Sequence of chain 1.A:
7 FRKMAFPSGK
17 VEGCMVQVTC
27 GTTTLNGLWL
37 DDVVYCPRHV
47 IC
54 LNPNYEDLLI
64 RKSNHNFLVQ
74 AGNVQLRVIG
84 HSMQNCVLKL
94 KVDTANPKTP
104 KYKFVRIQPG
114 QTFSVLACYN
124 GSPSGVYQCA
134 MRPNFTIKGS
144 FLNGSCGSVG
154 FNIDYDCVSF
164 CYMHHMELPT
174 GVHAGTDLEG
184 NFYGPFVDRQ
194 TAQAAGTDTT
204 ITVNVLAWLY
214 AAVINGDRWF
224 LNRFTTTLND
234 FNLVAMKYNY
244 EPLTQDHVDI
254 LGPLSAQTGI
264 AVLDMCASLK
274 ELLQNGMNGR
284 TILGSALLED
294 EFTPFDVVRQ

This protein binds this small molecule.
Small molecule (SMILES): CC(C)C[C@H](NC(=O)OC1CC2(CCN(C#N)CC2)C1)C(=O)N[C@@H](C[C@@H]1CCNC1=O)[C@H](O)S(=O)(=O)O

Binding-site contacts:
Ligand atom N11 contacts residue EQS1 of chain 1.C at 0.2 Å (h-bond).
Ligand atom O26 contacts residue HIS167 of chain 1.A at 2.8 Å (h-bond).
Ligand atom N23 contacts residue EQS1 of chain 1.C at 0.1 Å (h-bond).
Ligand atom C31 contacts residue EQS1 of chain 1.C at 0.0 Å.
Ligand atom C20 contacts residue EQS1 of chain 1.C at 0.2 Å.
Ligand atom C25 contacts residue EQS1 of chain 1.C at 0.3 Å.
Ligand atom C15 contacts residue EQS1 of chain 1.C at 0.1 Å.
Ligand atom C27 contacts residue CYS149 of chain 1.A at 1.8 Å (hydrophobic).
Ligand atom C33 contacts residue EQS1 of chain 1.C at 0.0 Å.
Ligand atom N18 contacts residue EQS1 of chain 1.C at 0.2 Å (h-bond).
Ligand atom C21 contacts residue EQS1 of chain 1.C at 0.1 Å.
Ligand atom C19 contacts residue EQS1 of chain 1.C at 0.2 Å.
Ligand atom O28 contacts residue CYS149 of chain 1.A at 2.6 Å (h-bond).
Ligand atom C08 contacts residue EQS1 of chain 1.C at 0.0 Å.
Ligand atom C32 contacts residue EQS1 of chain 1.C at 0.0 Å.
Ligand atom C14 contacts residue EQS1 of chain 1.C at 0.2 Å.
Ligand atom O09 contacts residue EQS1 of chain 1.C at 0.1 Å (h-bond).
Ligand atom C06 contacts residue EQS1 of chain 1.C at 0.0 Å.
Ligand atom N03 contacts residue EQS1 of chain 1.C at 0.1 Å (h-bond).
Ligand atom C07 contacts residue EQS1 of chain 1.C at 0.0 Å.
Ligand atom O26 contacts residue EQS1 of chain 1.C at 0.2 Å (h-bond).
Ligand atom C02 contacts residue EQS1 of chain 1.C at 0.1 Å.
Ligand atom C24 contacts residue EQS1 of chain 1.C at 0.2 Å.
Ligand atom O09 contacts residue GLN193 of chain 1.A at 2.7 Å (h-bond).
Ligand atom N01 contacts residue EQS1 of chain 1.C at 0.1 Å (h-bond).
Ligand atom C22 contacts residue EQS1 of chain 1.C at 0.1 Å.
Ligand atom C27 contacts residue EQS1 of chain 1.C at 0.3 Å.
Ligand atom C13 contacts residue EQS1 of chain 1.C at 0.2 Å.
Ligand atom O28 contacts residue EQS1 of chain 1.C at 1.3 Å.
Ligand atom O29 contacts residue EQS1 of chain 1.C at 0.2 Å (h-bond).
Ligand atom C05 contacts residue EQS1 of chain 1.C at 0.0 Å.
Ligand atom C10 contacts residue EQS1 of chain 1.C at 0.1 Å.
Ligand atom N18 contacts residue CYS149 of chain 1.A at 2.9 Å (h-bond).
Ligand atom N11 contacts residue GLN193 of chain 1.A at 2.8 Å (h-bond).
Ligand atom C17 contacts residue EQS1 of chain 1.C at 0.2 Å.
Ligand atom C19 contacts residue CYS149 of chain 1.A at 2.8 Å (hydrophobic).
Ligand atom C16 contacts residue EQS1 of chain 1.C at 0.2 Å.
Ligand atom C04 contacts residue EQS1 of chain 1.C at 0.1 Å.
Ligand atom O30 contacts residue EQS1 of chain 1.C at 0.2 Å (h-bond).
Ligand atom C12 contacts residue EQS1 of chain 1.C at 0.2 Å.